Sequence of chain 1.A:
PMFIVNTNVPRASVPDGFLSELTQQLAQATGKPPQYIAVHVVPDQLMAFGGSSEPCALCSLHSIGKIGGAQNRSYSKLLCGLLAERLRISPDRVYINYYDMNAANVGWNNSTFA

Binding-site contacts:
Ligand atom C7 contacts residue HIS62 of chain 1.A at 3.5 Å.
Ligand atom C5 contacts residue EN11 of chain 1.D at 0.9 Å.
Ligand atom O3 contacts residue MET101 of chain 1.A at 3.3 Å.
Ligand atom O1 contacts residue EN11 of chain 1.D at 1.0 Å (h-bond).
Ligand atom C6 contacts residue HIS62 of chain 1.A at 3.3 Å.
Ligand atom C5 contacts residue HIS62 of chain 1.A at 3.4 Å.
Ligand atom C6 contacts residue ILE64 of chain 1.A at 3.7 Å (hydrophobic).
Ligand atom C7 contacts residue ASN97 of chain 1.C at 3.6 Å.
Ligand atom O1 contacts residue PRO1 of chain 1.A at 3.5 Å.
Ligand atom O2 contacts residue LYS32 of chain 1.A at 2.6 Å (salt-bridge).
Ligand atom C4 contacts residue EN11 of chain 1.D at 1.0 Å.
Ligand atom O1 contacts residue SER63 of chain 1.A at 3.4 Å (h-bond).
Ligand atom C8 contacts residue EN11 of chain 1.D at 0.7 Å.
Ligand atom C8 contacts residue MET2 of chain 1.A at 3.6 Å (hydrophobic).
Ligand atom C1 contacts residue ILE64 of chain 1.A at 3.7 Å (hydrophobic).
Ligand atom C5 contacts residue ILE64 of chain 1.A at 3.4 Å (hydrophobic).
Ligand atom C1 contacts residue EN11 of chain 1.D at 0.5 Å.
Ligand atom C6 contacts residue EN11 of chain 1.D at 0.7 Å.
Ligand atom C2 contacts residue EN11 of chain 1.D at 0.7 Å.
Ligand atom C2 contacts residue PRO1 of chain 1.A at 2.9 Å (hydrophobic).
Ligand atom C9 contacts residue EN11 of chain 1.D at 1.0 Å.
Ligand atom C7 contacts residue EN11 of chain 1.D at 0.5 Å.
Ligand atom C5 contacts residue PRO1 of chain 1.A at 3.1 Å (hydrophobic).
Ligand atom C6 contacts residue SER63 of chain 1.A at 3.3 Å.
Ligand atom C1 contacts residue LYS32 of chain 1.A at 3.1 Å.
Ligand atom C3 contacts residue EN11 of chain 1.D at 1.5 Å.
Ligand atom O4 contacts residue EN11 of chain 1.D at 0.8 Å.
Ligand atom O3 contacts residue HIS62 of chain 1.A at 3.0 Å.
Ligand atom O1 contacts residue LYS32 of chain 1.A at 2.9 Å (salt-bridge).
Ligand atom C9 contacts residue PRO1 of chain 1.A at 3.1 Å (hydrophobic).
Ligand atom O3 contacts residue ASN97 of chain 1.C at 2.5 Å (h-bond).
Ligand atom C1 contacts residue PRO1 of chain 1.A at 3.7 Å (hydrophobic).
Ligand atom O1 contacts residue ILE64 of chain 1.A at 2.8 Å (h-bond).
Ligand atom O3 contacts residue EN11 of chain 1.D at 0.4 Å (h-bond).
Ligand atom O2 contacts residue EN11 of chain 1.D at 0.3 Å (h-bond).
Ligand atom C4 contacts residue PRO1 of chain 1.A at 2.5 Å (hydrophobic).
Ligand atom O2 contacts residue ILE64 of chain 1.A at 3.7 Å.
Ligand atom O4 contacts residue PRO1 of chain 1.A at 3.7 Å.
Ligand atom C5 contacts residue SER63 of chain 1.A at 3.2 Å.
Ligand atom C3 contacts residue PRO1 of chain 1.A at 1.6 Å (hydrophobic).

Sequence of chain 1.C:
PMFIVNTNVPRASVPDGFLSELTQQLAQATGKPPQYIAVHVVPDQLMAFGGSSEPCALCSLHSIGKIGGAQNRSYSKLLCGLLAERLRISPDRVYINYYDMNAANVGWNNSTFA

The small molecule below binds the protein below.
Small molecule (SMILES): O=C(O)C(=O)Cc1ccc(O)cc1